A small-molecule ligand and the protein it binds are described below.
Small molecule (SMILES): C=CCO[C@]1(C(=O)O)C[C@@H](O[C@]2(C(=O)O)C[C@@H](O)[C@@H](O)[C@@H]([C@H](O)CO)O2)[C@@H](O)[C@@H]([C@H](O)CO)O1

Binding-site contacts:
Ligand atom O4 contacts residue GLU107 of chain 1.B at 2.6 Å (salt-bridge).
Ligand atom C6 contacts residue LYS56 of chain 1.B at 4.0 Å.
Ligand atom C1 contacts residue ARG52 of chain 1.B at 3.6 Å.
Ligand atom O4 contacts residue TYR33 of chain 1.B at 3.7 Å.
Ligand atom O5 contacts residue TYR98 of chain 1.A at 3.7 Å.
Ligand atom O4 contacts residue SER97 of chain 1.A at 4.1 Å.
Ligand atom O1A contacts residue ARG52 of chain 1.B at 3.1 Å (salt-bridge).
Ligand atom C5 contacts residue GLU107 of chain 1.B at 3.6 Å.
Ligand atom O5 contacts residue LYS56 of chain 1.B at 3.4 Å (salt-bridge).
Ligand atom O4 contacts residue HIS102 of chain 1.B at 3.7 Å.
Ligand atom O7 contacts residue ASN31 of chain 1.A at 3.4 Å (h-bond).
Ligand atom C8 contacts residue TYR98 of chain 1.A at 4.1 Å (hydrophobic).
Ligand atom O4 contacts residue ARG101 of chain 1.A at 2.8 Å (salt-bridge).
Ligand atom C3 contacts residue ARG101 of chain 1.A at 4.0 Å.
Ligand atom C2 contacts residue TYR33 of chain 1.B at 4.1 Å (hydrophobic).
Ligand atom C5 contacts residue TYR38 of chain 1.A at 4.2 Å (hydrophobic).
Ligand atom C7 contacts residue LYS56 of chain 1.B at 4.0 Å.
Ligand atom O8 contacts residue ASN31 of chain 1.A at 4.2 Å.
Ligand atom O1B contacts residue TYR33 of chain 1.B at 2.9 Å (h-bond).
Ligand atom O1B contacts residue ARG33 of chain 1.A at 3.9 Å.
Ligand atom C5 contacts residue LYS56 of chain 1.B at 4.2 Å.
Ligand atom O1B contacts residue ARG52 of chain 1.B at 2.7 Å (salt-bridge).
Ligand atom O6 contacts residue LYS56 of chain 1.B at 3.1 Å (salt-bridge).
Ligand atom O5 contacts residue TYR33 of chain 1.B at 3.5 Å (h-bond).
Ligand atom C3 contacts residue LYS56 of chain 1.B at 4.1 Å.
Ligand atom C4 contacts residue ARG101 of chain 1.A at 3.9 Å.
Ligand atom O1A contacts residue LYS56 of chain 1.B at 2.8 Å (salt-bridge).
Ligand atom O7 contacts residue LYS56 of chain 1.B at 3.0 Å (salt-bridge).
Ligand atom O5 contacts residue SER97 of chain 1.A at 2.6 Å (h-bond).
Ligand atom C1 contacts residue LYS56 of chain 1.B at 3.7 Å.
Ligand atom C7 contacts residue TYR98 of chain 1.A at 3.3 Å (hydrophobic).
Ligand atom C2 contacts residue LYS56 of chain 1.B at 3.8 Å.
Ligand atom O5 contacts residue ARG101 of chain 1.A at 3.3 Å (salt-bridge).
Ligand atom C1 contacts residue TYR33 of chain 1.B at 3.9 Å (hydrophobic).
Ligand atom O7 contacts residue TYR38 of chain 1.A at 3.1 Å.
Ligand atom C4 contacts residue GLU107 of chain 1.B at 3.2 Å.
Ligand atom C3 contacts residue TYR33 of chain 1.B at 4.0 Å (hydrophobic).
Ligand atom O7 contacts residue TYR98 of chain 1.A at 3.5 Å (h-bond).
Ligand atom C4 contacts residue HIS102 of chain 1.B at 3.8 Å.
Ligand atom C5 contacts residue SER97 of chain 1.A at 3.6 Å.

Sequence of chain 1.B:
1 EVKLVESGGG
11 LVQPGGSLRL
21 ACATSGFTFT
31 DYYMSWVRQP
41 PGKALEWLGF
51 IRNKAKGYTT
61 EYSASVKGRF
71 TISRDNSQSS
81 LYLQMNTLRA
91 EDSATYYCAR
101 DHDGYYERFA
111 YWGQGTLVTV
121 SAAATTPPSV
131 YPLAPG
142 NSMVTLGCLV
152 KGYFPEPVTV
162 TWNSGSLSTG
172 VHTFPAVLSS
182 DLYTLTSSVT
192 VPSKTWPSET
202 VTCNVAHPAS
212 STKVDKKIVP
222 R

Sequence of chain 1.A:
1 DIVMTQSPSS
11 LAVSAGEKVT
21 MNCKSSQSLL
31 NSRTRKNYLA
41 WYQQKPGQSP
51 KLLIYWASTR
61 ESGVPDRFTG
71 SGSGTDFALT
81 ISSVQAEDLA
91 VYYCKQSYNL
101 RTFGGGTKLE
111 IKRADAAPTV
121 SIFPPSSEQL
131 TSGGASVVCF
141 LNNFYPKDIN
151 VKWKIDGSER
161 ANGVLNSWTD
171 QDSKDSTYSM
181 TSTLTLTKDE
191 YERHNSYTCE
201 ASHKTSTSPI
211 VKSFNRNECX